Sequence of chain 1.C:
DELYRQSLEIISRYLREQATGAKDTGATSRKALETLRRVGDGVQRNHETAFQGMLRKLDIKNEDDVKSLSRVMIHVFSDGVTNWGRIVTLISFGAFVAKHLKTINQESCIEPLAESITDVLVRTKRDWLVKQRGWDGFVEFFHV

The small molecule below binds the protein below.
Small molecule (SMILES): O=C(O)c1ccc(-c2cccc3c(CCCOc4cccc5ccccc45)c(C(=O)O)nn23)cc1

Binding-site contacts:
Ligand atom C28 contacts residue MET65 of chain 1.C at 3.5 Å (hydrophobic).
Ligand atom C32 contacts residue MET84 of chain 1.C at 3.6 Å (hydrophobic).
Ligand atom C22 contacts residue VAL87 of chain 1.C at 3.4 Å (hydrophobic).
Ligand atom C18 contacts residue THR100 of chain 1.C at 3.6 Å.
Ligand atom N16 contacts residue THR100 of chain 1.C at 3.8 Å.
Ligand atom C34 contacts residue GLY105 of chain 1.C at 3.7 Å.
Ligand atom C35 contacts residue MET84 of chain 1.C at 3.8 Å (hydrophobic).
Ligand atom C21 contacts residue VAL87 of chain 1.C at 3.6 Å (hydrophobic).
Ligand atom O8 contacts residue ALA61 of chain 1.C at 3.8 Å.
Ligand atom C30 contacts residue MET84 of chain 1.C at 3.8 Å (hydrophobic).
Ligand atom C2 contacts residue ALA61 of chain 1.C at 3.8 Å (hydrophobic).
Ligand atom C15 contacts residue PHE104 of chain 1.C at 3.7 Å (hydrophobic).
Ligand atom C19 contacts residue ARG97 of chain 1.C at 3.6 Å.
Ligand atom C17 contacts residue THR100 of chain 1.C at 3.5 Å.
Ligand atom C34 contacts residue LEU101 of chain 1.C at 3.3 Å (hydrophobic).
Ligand atom C10 contacts residue PHE104 of chain 1.C at 3.4 Å (hydrophobic).
Ligand atom C29 contacts residue PHE104 of chain 1.C at 3.8 Å (hydrophobic).
Ligand atom C34 contacts residue MET84 of chain 1.C at 3.5 Å (hydrophobic).
Ligand atom C27 contacts residue MET84 of chain 1.C at 3.8 Å (hydrophobic).
Ligand atom C11 contacts residue MET65 of chain 1.C at 3.5 Å (hydrophobic).
Ligand atom C21 contacts residue PHE88 of chain 1.C at 3.9 Å (hydrophobic).
Ligand atom C34 contacts residue ILE128 of chain 1.C at 3.9 Å (hydrophobic).
Ligand atom C35 contacts residue LEU101 of chain 1.C at 3.4 Å (hydrophobic).
Ligand atom C3 contacts residue HIS58 of chain 1.C at 3.6 Å.
Ligand atom C20 contacts residue LEU101 of chain 1.C at 3.8 Å (hydrophobic).
Ligand atom O25 contacts residue ARG97 of chain 1.C at 2.7 Å (salt-bridge).
Ligand atom C12 contacts residue PHE62 of chain 1.C at 3.8 Å (hydrophobic).
Ligand atom C30 contacts residue PHE104 of chain 1.C at 3.4 Å (hydrophobic).
Ligand atom C10 contacts residue MET65 of chain 1.C at 3.7 Å (hydrophobic).
Ligand atom C31 contacts residue PHE104 of chain 1.C at 3.6 Å (hydrophobic).
Ligand atom C3 contacts residue ALA61 of chain 1.C at 3.7 Å (hydrophobic).
Ligand atom C33 contacts residue MET84 of chain 1.C at 3.4 Å (hydrophobic).
Ligand atom C11 contacts residue PHE62 of chain 1.C at 3.5 Å (hydrophobic).
Ligand atom O23 contacts residue LEU101 of chain 1.C at 3.4 Å.
Ligand atom C14 contacts residue THR100 of chain 1.C at 3.9 Å.
Ligand atom C4 contacts residue ALA61 of chain 1.C at 3.4 Å (hydrophobic).
Ligand atom C1 contacts residue ALA61 of chain 1.C at 3.3 Å (hydrophobic).
Ligand atom O7 contacts residue ALA61 of chain 1.C at 3.7 Å.
Ligand atom O24 contacts residue ARG97 of chain 1.C at 3.5 Å (salt-bridge).
Ligand atom C32 contacts residue PHE104 of chain 1.C at 3.6 Å (hydrophobic).